Binding-site contacts:
Ligand atom CAX contacts residue ARG51 of chain 2.A at 3.5 Å.
Ligand atom CAQ contacts residue ALA277 of chain 1.A at 4.0 Å (hydrophobic).
Ligand atom CAP contacts residue ALA111 of chain 2.A at 3.6 Å (hydrophobic).
Ligand atom CAX contacts residue ARG270 of chain 1.A at 3.4 Å.
Ligand atom OAF contacts residue ARG270 of chain 1.A at 3.1 Å (salt-bridge).
Ligand atom CAT contacts residue ILE112 of chain 2.A at 4.0 Å (hydrophobic).
Ligand atom CBE contacts residue ALA111 of chain 2.A at 4.2 Å (hydrophobic).
Ligand atom CAK contacts residue PHE274 of chain 1.A at 4.1 Å (hydrophobic).
Ligand atom CAO contacts residue ALA108 of chain 2.A at 4.1 Å (hydrophobic).
Ligand atom CAV contacts residue PHE274 of chain 1.A at 3.7 Å (hydrophobic).
Ligand atom CAJ contacts residue LEU104 of chain 2.A at 3.9 Å (hydrophobic).
Ligand atom CAA contacts residue LEU285 of chain 1.A at 3.9 Å (hydrophobic).
Ligand atom CBG contacts residue ALA111 of chain 2.A at 4.0 Å (hydrophobic).
Ligand atom CAI contacts residue PHE274 of chain 1.A at 3.4 Å (hydrophobic).
Ligand atom CBA contacts residue LEU285 of chain 1.A at 3.6 Å (hydrophobic).
Ligand atom CBF contacts residue ILE112 of chain 2.A at 3.8 Å (hydrophobic).
Ligand atom OAH contacts residue ARG123 of chain 2.A at 3.7 Å.
Ligand atom OAH contacts residue ARG51 of chain 2.A at 2.8 Å (salt-bridge).
Ligand atom CAB contacts residue ALA282 of chain 1.A at 3.9 Å (hydrophobic).
Ligand atom CBE contacts residue ALA108 of chain 2.A at 4.2 Å (hydrophobic).
Ligand atom CAA contacts residue LEU104 of chain 2.A at 4.0 Å (hydrophobic).
Ligand atom OAG contacts residue TYR115 of chain 2.A at 4.1 Å.
Ligand atom OAG contacts residue LEU116 of chain 2.A at 3.4 Å.
Ligand atom CAP contacts residue ALA277 of chain 1.A at 4.2 Å (hydrophobic).
Ligand atom CAP contacts residue GLY278 of chain 1.A at 3.9 Å.
Ligand atom CAC contacts residue ALA108 of chain 2.A at 3.6 Å (hydrophobic).
Ligand atom CAI contacts residue TYR115 of chain 2.A at 4.1 Å (hydrophobic).
Ligand atom CAY contacts residue TYR115 of chain 2.A at 4.2 Å (hydrophobic).
Ligand atom OAH contacts residue ARG270 of chain 1.A at 3.2 Å.
Ligand atom CAD contacts residue PHE274 of chain 1.A at 3.8 Å (hydrophobic).
Ligand atom CAL contacts residue ARG51 of chain 2.A at 3.6 Å.
Ligand atom OAH contacts residue TYR115 of chain 2.A at 3.1 Å (h-bond).
Ligand atom OAF contacts residue TYR115 of chain 2.A at 2.7 Å (h-bond).
Ligand atom CAS contacts residue ILE112 of chain 2.A at 4.2 Å (hydrophobic).
Ligand atom CAZ contacts residue PHE274 of chain 1.A at 3.5 Å (hydrophobic).
Ligand atom CAQ contacts residue ALA111 of chain 2.A at 3.7 Å (hydrophobic).
Ligand atom CAX contacts residue TYR115 of chain 2.A at 3.2 Å (hydrophobic).
Ligand atom CAV contacts residue TYR115 of chain 2.A at 4.0 Å (hydrophobic).
Ligand atom CAJ contacts residue LEU285 of chain 1.A at 4.2 Å (hydrophobic).
Ligand atom CAQ contacts residue GLY278 of chain 1.A at 3.5 Å.

Sequence of chain 2.A:
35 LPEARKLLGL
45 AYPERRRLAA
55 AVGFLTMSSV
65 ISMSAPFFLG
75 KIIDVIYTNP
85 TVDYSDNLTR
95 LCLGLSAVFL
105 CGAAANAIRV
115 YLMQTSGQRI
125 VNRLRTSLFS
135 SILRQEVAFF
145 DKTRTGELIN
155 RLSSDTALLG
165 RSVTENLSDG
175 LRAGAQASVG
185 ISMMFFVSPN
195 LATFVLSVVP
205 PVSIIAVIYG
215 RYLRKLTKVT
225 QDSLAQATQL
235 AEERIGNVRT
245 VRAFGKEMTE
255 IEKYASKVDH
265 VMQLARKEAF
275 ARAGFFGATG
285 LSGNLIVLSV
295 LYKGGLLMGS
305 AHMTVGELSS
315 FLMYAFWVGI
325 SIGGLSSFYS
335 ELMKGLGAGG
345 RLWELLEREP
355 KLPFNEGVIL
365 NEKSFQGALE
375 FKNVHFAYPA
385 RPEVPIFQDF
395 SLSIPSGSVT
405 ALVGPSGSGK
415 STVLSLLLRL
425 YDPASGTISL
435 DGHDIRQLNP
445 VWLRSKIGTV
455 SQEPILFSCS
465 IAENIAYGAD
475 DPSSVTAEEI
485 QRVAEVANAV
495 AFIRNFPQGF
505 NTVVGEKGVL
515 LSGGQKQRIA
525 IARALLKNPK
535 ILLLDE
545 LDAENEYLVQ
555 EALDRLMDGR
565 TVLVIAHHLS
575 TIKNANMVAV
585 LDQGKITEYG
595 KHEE

Sequence of chain 1.A:
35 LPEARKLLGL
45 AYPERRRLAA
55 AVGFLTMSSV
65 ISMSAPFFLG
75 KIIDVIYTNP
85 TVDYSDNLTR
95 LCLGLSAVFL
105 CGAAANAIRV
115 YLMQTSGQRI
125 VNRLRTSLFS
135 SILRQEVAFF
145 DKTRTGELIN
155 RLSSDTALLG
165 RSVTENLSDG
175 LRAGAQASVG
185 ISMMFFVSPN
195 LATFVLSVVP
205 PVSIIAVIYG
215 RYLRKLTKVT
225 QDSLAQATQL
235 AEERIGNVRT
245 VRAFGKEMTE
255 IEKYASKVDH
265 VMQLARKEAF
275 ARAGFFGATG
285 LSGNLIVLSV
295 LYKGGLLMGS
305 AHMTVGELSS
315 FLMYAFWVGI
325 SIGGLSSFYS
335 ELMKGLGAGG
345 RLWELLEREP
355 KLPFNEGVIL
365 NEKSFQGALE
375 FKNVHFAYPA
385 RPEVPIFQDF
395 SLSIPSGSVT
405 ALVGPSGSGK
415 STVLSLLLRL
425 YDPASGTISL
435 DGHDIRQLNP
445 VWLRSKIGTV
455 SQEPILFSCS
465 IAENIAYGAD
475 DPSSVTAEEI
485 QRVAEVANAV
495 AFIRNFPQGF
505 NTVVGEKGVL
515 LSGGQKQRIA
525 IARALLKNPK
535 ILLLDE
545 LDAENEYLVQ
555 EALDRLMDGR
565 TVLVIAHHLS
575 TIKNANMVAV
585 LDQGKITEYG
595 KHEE

The protein below binds the small molecule below.
Small molecule (SMILES): CC(C)CCC[C@@H](C)[C@H]1CC[C@H]2[C@@H]3CC=C4C[C@@H](OC(=O)CCC(=O)O)CC[C@]4(C)[C@H]3CC[C@]12C